A small-molecule ligand and the protein it binds are described below.
Small molecule (SMILES): O=C1N(Cc2ccc(CO)cc2)[C@H](Cc2ccccc2)[C@H](O)[C@@H](O)[C@@H](Cc2ccccc2)N1Cc1ccc(CO)cc1

Binding-site contacts:
Ligand atom O27 contacts residue ASP29 of chain 1.B at 3.4 Å (salt-bridge).
Ligand atom C60 contacts residue ASP25 of chain 1.B at 3.5 Å.
Ligand atom C4 contacts residue ASP25 of chain 1.B at 3.6 Å.
Ligand atom C77 contacts residue ASP30 of chain 1.A at 3.4 Å.
Ligand atom O5 contacts residue GLY27 of chain 1.A at 3.3 Å.
Ligand atom C4 contacts residue ASP25 of chain 1.A at 3.5 Å.
Ligand atom C33 contacts residue PRO81 of chain 1.A at 3.5 Å (hydrophobic).
Ligand atom O1 contacts residue ILE50 of chain 1.A at 3.4 Å (h-bond).
Ligand atom O4 contacts residue GLY27 of chain 1.B at 3.1 Å.
Ligand atom C27 contacts residue ASP30 of chain 1.B at 3.3 Å.
Ligand atom C5 contacts residue ASP25 of chain 1.A at 3.0 Å.
Ligand atom C65 contacts residue GLY49 of chain 1.A at 3.6 Å.
Ligand atom O4 contacts residue ASP25 of chain 1.A at 2.9 Å (salt-bridge).
Ligand atom C72 contacts residue GLY48 of chain 1.A at 3.4 Å.
Ligand atom C63 contacts residue PHE82 of chain 1.B at 3.0 Å (hydrophobic).
Ligand atom O77 contacts residue ASP29 of chain 1.A at 3.4 Å (salt-bridge).
Ligand atom C32 contacts residue ILE50 of chain 1.B at 3.7 Å (hydrophobic).
Ligand atom C23 contacts residue ALA28 of chain 1.B at 3.6 Å (hydrophobic).
Ligand atom C66 contacts residue ILE50 of chain 1.A at 3.3 Å (hydrophobic).
Ligand atom O4 contacts residue ASP25 of chain 1.B at 2.9 Å (salt-bridge).
Ligand atom C27 contacts residue VAL32 of chain 1.B at 3.6 Å (hydrophobic).
Ligand atom O27 contacts residue ASP30 of chain 1.B at 3.0 Å (salt-bridge).
Ligand atom C64 contacts residue PHE82 of chain 1.B at 3.3 Å (hydrophobic).
Ligand atom C62 contacts residue PHE82 of chain 1.B at 3.3 Å (hydrophobic).
Ligand atom C64 contacts residue PRO81 of chain 1.B at 3.7 Å (hydrophobic).
Ligand atom O5 contacts residue ASP25 of chain 1.A at 2.9 Å (salt-bridge).
Ligand atom C70 contacts residue GLY49 of chain 1.A at 3.7 Å.
Ligand atom C20 contacts residue GLY49 of chain 1.B at 3.5 Å.
Ligand atom C65 contacts residue ILE50 of chain 1.A at 3.6 Å (hydrophobic).
Ligand atom C70 contacts residue ILE50 of chain 1.B at 3.5 Å (hydrophobic).
Ligand atom O4 contacts residue ALA28 of chain 1.B at 3.5 Å (h-bond).
Ligand atom C23 contacts residue VAL32 of chain 1.B at 3.7 Å (hydrophobic).
Ligand atom C26 contacts residue GLY48 of chain 1.B at 3.4 Å.
Ligand atom C65 contacts residue PRO81 of chain 1.B at 3.3 Å (hydrophobic).
Ligand atom C34 contacts residue PHE82 of chain 1.A at 3.6 Å (hydrophobic).
Ligand atom O5 contacts residue ASP25 of chain 1.B at 3.2 Å (salt-bridge).
Ligand atom O77 contacts residue ASP30 of chain 1.A at 3.0 Å (salt-bridge).
Ligand atom C75 contacts residue ALA28 of chain 1.A at 3.6 Å (hydrophobic).
Ligand atom O1 contacts residue ILE50 of chain 1.B at 3.2 Å (h-bond).
Ligand atom C35 contacts residue PHE82 of chain 1.A at 3.5 Å (hydrophobic).

Sequence of chain 1.A:
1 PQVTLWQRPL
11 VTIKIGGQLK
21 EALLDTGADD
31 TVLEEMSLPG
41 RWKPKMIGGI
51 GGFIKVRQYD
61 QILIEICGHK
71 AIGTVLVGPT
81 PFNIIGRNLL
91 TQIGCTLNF

Sequence of chain 1.B:
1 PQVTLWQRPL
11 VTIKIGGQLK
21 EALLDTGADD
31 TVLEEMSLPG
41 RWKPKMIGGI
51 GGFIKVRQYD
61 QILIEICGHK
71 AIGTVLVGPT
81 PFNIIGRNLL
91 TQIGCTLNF